A small-molecule ligand and the protein it binds are described below.
Small molecule (SMILES): N[C@H](CCC(=O)O)C(=O)O

Sequence of chain 1.A:
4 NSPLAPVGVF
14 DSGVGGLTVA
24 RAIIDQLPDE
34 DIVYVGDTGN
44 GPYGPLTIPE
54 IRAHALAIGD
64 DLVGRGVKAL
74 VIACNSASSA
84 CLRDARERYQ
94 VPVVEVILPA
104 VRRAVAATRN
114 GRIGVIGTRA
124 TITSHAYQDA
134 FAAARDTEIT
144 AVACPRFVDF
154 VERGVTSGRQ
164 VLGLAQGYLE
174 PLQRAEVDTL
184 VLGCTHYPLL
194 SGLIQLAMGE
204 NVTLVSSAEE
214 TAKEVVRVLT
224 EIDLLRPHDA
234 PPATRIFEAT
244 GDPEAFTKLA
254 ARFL

Binding-site contacts:
Ligand atom N contacts residue CYS77 of chain 1.A at 3.3 Å (h-bond).
Ligand atom C contacts residue CYS77 of chain 1.A at 3.6 Å (hydrophobic).
Ligand atom OE1 contacts residue GLY47 of chain 1.A at 2.8 Å (h-bond).
Ligand atom CG contacts residue VAL151 of chain 1.A at 4.0 Å (hydrophobic).
Ligand atom OXT contacts residue THR188 of chain 1.A at 2.9 Å (h-bond).
Ligand atom OE1 contacts residue TYR46 of chain 1.A at 3.6 Å.
Ligand atom CA contacts residue SER15 of chain 1.A at 3.6 Å.
Ligand atom O contacts residue ASN78 of chain 1.A at 3.9 Å.
Ligand atom CG contacts residue HIS189 of chain 1.A at 3.7 Å.
Ligand atom OXT contacts residue CYS187 of chain 1.A at 3.6 Å.
Ligand atom OE2 contacts residue TYR46 of chain 1.A at 2.7 Å (h-bond).
Ligand atom O contacts residue CYS77 of chain 1.A at 4.0 Å.
Ligand atom CA contacts residue THR188 of chain 1.A at 3.4 Å.
Ligand atom CB contacts residue CYS187 of chain 1.A at 3.7 Å (hydrophobic).
Ligand atom OE2 contacts residue SER15 of chain 1.A at 2.7 Å (h-bond).
Ligand atom C contacts residue ASN78 of chain 1.A at 3.7 Å.
Ligand atom CD contacts residue SER15 of chain 1.A at 3.5 Å.
Ligand atom C contacts residue SER79 of chain 1.A at 3.7 Å.
Ligand atom O contacts residue SER79 of chain 1.A at 2.7 Å (h-bond).
Ligand atom OE2 contacts residue GLY47 of chain 1.A at 3.7 Å.
Ligand atom OXT contacts residue ASN78 of chain 1.A at 3.1 Å (h-bond).
Ligand atom N contacts residue THR188 of chain 1.A at 2.8 Å (h-bond).
Ligand atom O contacts residue THR121 of chain 1.A at 3.6 Å.
Ligand atom OXT contacts residue CYS77 of chain 1.A at 3.9 Å.
Ligand atom CA contacts residue CYS77 of chain 1.A at 3.5 Å (hydrophobic).
Ligand atom CD contacts residue PRO45 of chain 1.A at 3.7 Å (hydrophobic).
Ligand atom O contacts residue CYS187 of chain 1.A at 3.8 Å.
Ligand atom CB contacts residue THR188 of chain 1.A at 3.4 Å.
Ligand atom C contacts residue CYS187 of chain 1.A at 3.8 Å (hydrophobic).
Ligand atom N contacts residue SER15 of chain 1.A at 3.0 Å (h-bond).
Ligand atom CG contacts residue SER15 of chain 1.A at 3.5 Å.
Ligand atom CB contacts residue HIS189 of chain 1.A at 3.9 Å.
Ligand atom CB contacts residue VAL151 of chain 1.A at 4.0 Å (hydrophobic).
Ligand atom C contacts residue THR188 of chain 1.A at 3.6 Å.
Ligand atom OE1 contacts residue PRO45 of chain 1.A at 3.6 Å.
Ligand atom OE2 contacts residue PRO45 of chain 1.A at 3.2 Å.
Ligand atom N contacts residue ASP14 of chain 1.A at 3.1 Å (salt-bridge).
Ligand atom CD contacts residue TYR46 of chain 1.A at 3.5 Å (hydrophobic).
Ligand atom CD contacts residue GLY47 of chain 1.A at 3.6 Å.
Ligand atom OE1 contacts residue THR121 of chain 1.A at 3.8 Å.